Sequence of chain 2.A:
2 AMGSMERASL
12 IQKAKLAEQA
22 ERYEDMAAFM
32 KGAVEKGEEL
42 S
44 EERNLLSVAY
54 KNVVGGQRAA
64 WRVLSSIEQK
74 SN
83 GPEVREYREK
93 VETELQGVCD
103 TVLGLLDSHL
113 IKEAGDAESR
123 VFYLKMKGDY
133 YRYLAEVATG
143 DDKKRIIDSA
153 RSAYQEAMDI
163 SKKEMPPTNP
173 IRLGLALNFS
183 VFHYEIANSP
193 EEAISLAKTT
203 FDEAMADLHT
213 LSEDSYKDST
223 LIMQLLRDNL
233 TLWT

This protein binds this small molecule.
Small molecule (SMILES): CC[C@H](C)[C@H](NC(=O)[C@H](COP(=O)(O)O)NC(=O)CNC(=O)[C@H](C)N)C(=O)N1CCC[C@H]1C(=O)NCC(=O)N[C@@H](CCCN=C(N)N)C(=O)N[C@@H](C)C(=O)N[C@H](C=O)CO

Binding-site contacts:
Ligand atom O contacts residue GLU187 of chain 2.A at 3.0 Å (salt-bridge).
Ligand atom CG2 contacts residue V3Z1 of chain 2.C at 3.4 Å.
Ligand atom N contacts residue ASN231 of chain 2.A at 3.1 Å (h-bond).
Ligand atom C contacts residue GLU187 of chain 2.A at 3.5 Å.
Ligand atom O contacts residue LYS54 of chain 2.A at 3.6 Å.
Ligand atom O2P contacts residue ARG61 of chain 2.A at 3.0 Å (salt-bridge).
Ligand atom CB contacts residue GLU19 of chain 2.A at 3.6 Å.
Ligand atom C contacts residue GLU19 of chain 2.A at 3.2 Å.
Ligand atom O3P contacts residue ARG134 of chain 2.A at 2.8 Å (salt-bridge).
Ligand atom NE contacts residue ASN55 of chain 2.A at 3.0 Å (h-bond).
Ligand atom CA contacts residue ASN180 of chain 2.A at 3.3 Å.
Ligand atom CB contacts residue LEU234 of chain 2.A at 3.4 Å (hydrophobic).
Ligand atom O contacts residue LYS54 of chain 2.A at 3.5 Å.
Ligand atom CA contacts residue GLU19 of chain 2.A at 3.2 Å.
Ligand atom CB contacts residue VAL51 of chain 2.A at 3.4 Å (hydrophobic).
Ligand atom O contacts residue VAL51 of chain 2.A at 3.6 Å.
Ligand atom NH2 contacts residue ASN55 of chain 2.A at 3.2 Å (h-bond).
Ligand atom CB contacts residue ASN231 of chain 2.A at 3.0 Å.
Ligand atom C contacts residue ASN180 of chain 2.A at 3.6 Å.
Ligand atom N contacts residue GLU19 of chain 2.A at 2.5 Å (salt-bridge).
Ligand atom CB contacts residue ASN180 of chain 2.A at 3.2 Å.
Ligand atom N contacts residue GLU187 of chain 2.A at 2.5 Å (salt-bridge).
Ligand atom CA contacts residue V3Z1 of chain 2.C at 3.5 Å.
Ligand atom C contacts residue GLU19 of chain 2.A at 3.5 Å.
Ligand atom CA contacts residue GLU187 of chain 2.A at 3.4 Å.
Ligand atom O contacts residue VAL183 of chain 2.A at 3.6 Å.
Ligand atom O contacts residue V3Z1 of chain 2.C at 3.1 Å.
Ligand atom C contacts residue ASN55 of chain 2.A at 3.5 Å.
Ligand atom N contacts residue ASN180 of chain 2.A at 2.9 Å (h-bond).
Ligand atom CA contacts residue ASN55 of chain 2.A at 3.4 Å.
Ligand atom O1P contacts residue ARG134 of chain 2.A at 2.8 Å (salt-bridge).
Ligand atom O contacts residue ASN231 of chain 2.A at 2.9 Å (h-bond).
Ligand atom NH2 contacts residue GLY59 of chain 2.A at 3.6 Å (h-bond).
Ligand atom O contacts residue GLU19 of chain 2.A at 2.7 Å (salt-bridge).
Ligand atom CB contacts residue ASN55 of chain 2.A at 3.4 Å.
Ligand atom O3P contacts residue TYR135 of chain 2.A at 2.6 Å (h-bond).
Ligand atom O contacts residue ASN55 of chain 2.A at 2.9 Å (h-bond).
Ligand atom O1P contacts residue ARG61 of chain 2.A at 2.9 Å (salt-bridge).
Ligand atom N contacts residue LEU179 of chain 2.A at 3.5 Å.
Ligand atom CB contacts residue TRP235 of chain 2.A at 3.6 Å (hydrophobic).